Binding-site contacts:
Ligand atom C contacts residue GLU100 of chain 1.C at 4.0 Å.
Ligand atom CA contacts residue GLU121 of chain 1.C at 3.1 Å.
Ligand atom CA contacts residue ASP31 of chain 1.C at 4.5 Å.
Ligand atom N contacts residue ARG28 of chain 1.C at 3.2 Å (salt-bridge).
Ligand atom C contacts residue CYS9 of chain 1.C at 1.8 Å (hydrophobic).
Ligand atom CA contacts residue ALA1 of chain 1.K at 3.6 Å (hydrophobic).
Ligand atom N contacts residue GLU121 of chain 1.C at 2.2 Å (salt-bridge).
Ligand atom CA contacts residue ARG28 of chain 1.C at 4.4 Å.
Ligand atom CB contacts residue ASP31 of chain 1.C at 3.9 Å.
Ligand atom O contacts residue GLU100 of chain 1.C at 3.6 Å.
Ligand atom CB contacts residue GLU121 of chain 1.C at 3.0 Å.
Ligand atom CA contacts residue GLU100 of chain 1.C at 4.5 Å.
Ligand atom O contacts residue CYS9 of chain 1.C at 2.7 Å (h-bond).
Ligand atom CB contacts residue CYS9 of chain 1.C at 3.7 Å (hydrophobic).
Ligand atom C contacts residue ALA1 of chain 1.K at 2.9 Å (hydrophobic).
Ligand atom CA contacts residue THR101 of chain 1.C at 3.3 Å.
Ligand atom C contacts residue ASN191 of chain 1.C at 3.8 Å.
Ligand atom N contacts residue ASP30 of chain 1.C at 3.6 Å.
Ligand atom C contacts residue ASP31 of chain 1.C at 4.4 Å.
Ligand atom CB contacts residue ALA1 of chain 1.K at 3.2 Å (hydrophobic).
Ligand atom O contacts residue THR101 of chain 1.C at 2.6 Å (h-bond).
Ligand atom CB contacts residue THR101 of chain 1.C at 3.2 Å.
Ligand atom N contacts residue THR99 of chain 1.C at 2.6 Å (h-bond).
Ligand atom O contacts residue ALA1 of chain 1.K at 2.9 Å (h-bond).
Ligand atom O contacts residue ASN191 of chain 1.C at 2.7 Å (h-bond).
Ligand atom N contacts residue ASP31 of chain 1.C at 4.4 Å.
Ligand atom N contacts residue ALA1 of chain 1.K at 4.5 Å.
Ligand atom C contacts residue THR101 of chain 1.C at 3.4 Å.
Ligand atom CA contacts residue THR99 of chain 1.C at 3.0 Å.
Ligand atom C contacts residue THR99 of chain 1.C at 3.3 Å.
Ligand atom C contacts residue GLU121 of chain 1.C at 4.5 Å.
Ligand atom O contacts residue THR99 of chain 1.C at 4.0 Å.
Ligand atom N contacts residue CYS9 of chain 1.C at 2.8 Å (h-bond).
Ligand atom CA contacts residue CYS9 of chain 1.C at 2.8 Å (hydrophobic).

Sequence of chain 1.C:
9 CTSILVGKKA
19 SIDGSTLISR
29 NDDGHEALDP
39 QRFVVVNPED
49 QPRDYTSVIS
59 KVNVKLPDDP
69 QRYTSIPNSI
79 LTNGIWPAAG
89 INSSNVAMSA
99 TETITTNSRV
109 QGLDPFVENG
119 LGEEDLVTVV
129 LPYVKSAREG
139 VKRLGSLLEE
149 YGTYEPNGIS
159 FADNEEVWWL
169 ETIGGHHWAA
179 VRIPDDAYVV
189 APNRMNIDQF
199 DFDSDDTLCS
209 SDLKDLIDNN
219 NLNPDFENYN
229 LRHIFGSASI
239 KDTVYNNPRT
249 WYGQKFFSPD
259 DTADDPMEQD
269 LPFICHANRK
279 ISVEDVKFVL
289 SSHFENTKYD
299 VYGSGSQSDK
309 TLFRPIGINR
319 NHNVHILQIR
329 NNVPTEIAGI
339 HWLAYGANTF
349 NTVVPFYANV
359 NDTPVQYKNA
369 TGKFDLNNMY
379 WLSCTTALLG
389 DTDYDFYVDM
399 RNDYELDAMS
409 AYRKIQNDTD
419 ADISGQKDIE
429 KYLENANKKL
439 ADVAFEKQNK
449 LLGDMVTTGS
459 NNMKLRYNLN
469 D

This protein binds this small molecule.
Small molecule (SMILES): CSCC[C@H](N)C(=O)O